A small-molecule ligand and the protein it binds are described below.
Small molecule (SMILES): OC[C@H]1O[C@H](O)[C@H](O)[C@@H](O)[C@@H]1O

Binding-site contacts:
Ligand atom C5 contacts residue TRP317 of chain 1.B at 4.1 Å (hydrophobic).
Ligand atom C6 contacts residue LYS151 of chain 1.B at 4.2 Å.
Ligand atom C6 contacts residue EDO1 of chain 1.LA at 3.7 Å.
Ligand atom C5 contacts residue PRO382 of chain 1.B at 4.0 Å (hydrophobic).
Ligand atom O4 contacts residue EDO1 of chain 1.LA at 3.4 Å.
Ligand atom C5 contacts residue EDO1 of chain 1.LA at 4.1 Å.
Ligand atom O6 contacts residue VAL383 of chain 1.B at 3.6 Å.
Ligand atom O5 contacts residue LYS151 of chain 1.B at 4.2 Å.
Ligand atom O1 contacts residue PRO382 of chain 1.B at 4.1 Å.
Ligand atom O6 contacts residue PRO382 of chain 1.B at 4.2 Å.
Ligand atom O6 contacts residue GLU384 of chain 1.B at 3.6 Å.
Ligand atom O3 contacts residue TRP317 of chain 1.B at 4.0 Å.
Ligand atom O1 contacts residue GLN226 of chain 1.B at 4.0 Å.
Ligand atom C3 contacts residue TRP317 of chain 1.B at 3.9 Å (hydrophobic).
Ligand atom C4 contacts residue EDO1 of chain 1.LA at 4.4 Å.
Ligand atom C1 contacts residue PRO382 of chain 1.B at 4.5 Å (hydrophobic).
Ligand atom O5 contacts residue TRP317 of chain 1.B at 4.1 Å.
Ligand atom C1 contacts residue LYS151 of chain 1.B at 4.4 Å.
Ligand atom C2 contacts residue GLN226 of chain 1.B at 3.1 Å.
Ligand atom O1 contacts residue LYS151 of chain 1.B at 3.5 Å.
Ligand atom C3 contacts residue GLN226 of chain 1.B at 4.3 Å.
Ligand atom O2 contacts residue GLN226 of chain 1.B at 2.7 Å (h-bond).
Ligand atom O5 contacts residue PRO382 of chain 1.B at 3.5 Å.
Ligand atom O6 contacts residue EDO1 of chain 1.LA at 2.9 Å (h-bond).
Ligand atom C1 contacts residue GLN226 of chain 1.B at 4.1 Å.
Ligand atom O3 contacts residue GLN226 of chain 1.B at 4.2 Å.
Ligand atom O2 contacts residue TRP317 of chain 1.B at 3.8 Å.
Ligand atom C4 contacts residue TRP317 of chain 1.B at 4.1 Å (hydrophobic).
Ligand atom C2 contacts residue TRP317 of chain 1.B at 4.5 Å (hydrophobic).
Ligand atom O4 contacts residue TRP317 of chain 1.B at 3.4 Å (h-bond).

Sequence of chain 1.B:
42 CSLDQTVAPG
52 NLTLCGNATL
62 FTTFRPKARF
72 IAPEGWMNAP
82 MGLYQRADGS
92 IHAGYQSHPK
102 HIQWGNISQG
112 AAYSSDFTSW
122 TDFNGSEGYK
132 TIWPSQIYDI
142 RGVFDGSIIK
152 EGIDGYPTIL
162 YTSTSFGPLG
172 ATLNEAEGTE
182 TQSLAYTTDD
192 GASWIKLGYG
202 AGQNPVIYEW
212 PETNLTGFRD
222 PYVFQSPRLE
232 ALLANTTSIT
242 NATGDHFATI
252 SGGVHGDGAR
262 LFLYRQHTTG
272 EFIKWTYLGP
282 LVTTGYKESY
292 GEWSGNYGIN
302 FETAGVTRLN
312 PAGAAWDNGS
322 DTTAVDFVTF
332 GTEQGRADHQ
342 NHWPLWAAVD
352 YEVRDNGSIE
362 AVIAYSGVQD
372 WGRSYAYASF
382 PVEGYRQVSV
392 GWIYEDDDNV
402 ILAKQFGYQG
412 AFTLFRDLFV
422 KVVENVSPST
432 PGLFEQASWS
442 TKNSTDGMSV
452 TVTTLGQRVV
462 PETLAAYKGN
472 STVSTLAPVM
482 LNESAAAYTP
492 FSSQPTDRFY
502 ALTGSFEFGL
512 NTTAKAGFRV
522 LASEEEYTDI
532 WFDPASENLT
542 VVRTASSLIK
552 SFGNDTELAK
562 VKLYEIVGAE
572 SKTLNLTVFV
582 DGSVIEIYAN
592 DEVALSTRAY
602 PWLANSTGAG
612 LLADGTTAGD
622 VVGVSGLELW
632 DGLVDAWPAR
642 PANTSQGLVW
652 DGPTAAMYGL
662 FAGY